Sequence of chain 3.A:
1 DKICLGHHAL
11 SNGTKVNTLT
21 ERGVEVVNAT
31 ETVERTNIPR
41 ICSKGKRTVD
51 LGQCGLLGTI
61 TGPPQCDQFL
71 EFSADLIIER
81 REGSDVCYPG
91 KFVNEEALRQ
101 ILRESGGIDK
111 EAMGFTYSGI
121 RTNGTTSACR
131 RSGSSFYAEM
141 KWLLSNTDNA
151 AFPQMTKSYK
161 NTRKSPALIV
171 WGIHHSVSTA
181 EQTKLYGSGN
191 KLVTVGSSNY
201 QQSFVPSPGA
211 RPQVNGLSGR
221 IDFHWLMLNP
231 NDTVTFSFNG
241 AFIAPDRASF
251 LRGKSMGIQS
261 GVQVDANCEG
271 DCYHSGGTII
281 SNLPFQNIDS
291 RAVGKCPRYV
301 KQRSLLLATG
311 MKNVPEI

Sequence of chain 2.A:
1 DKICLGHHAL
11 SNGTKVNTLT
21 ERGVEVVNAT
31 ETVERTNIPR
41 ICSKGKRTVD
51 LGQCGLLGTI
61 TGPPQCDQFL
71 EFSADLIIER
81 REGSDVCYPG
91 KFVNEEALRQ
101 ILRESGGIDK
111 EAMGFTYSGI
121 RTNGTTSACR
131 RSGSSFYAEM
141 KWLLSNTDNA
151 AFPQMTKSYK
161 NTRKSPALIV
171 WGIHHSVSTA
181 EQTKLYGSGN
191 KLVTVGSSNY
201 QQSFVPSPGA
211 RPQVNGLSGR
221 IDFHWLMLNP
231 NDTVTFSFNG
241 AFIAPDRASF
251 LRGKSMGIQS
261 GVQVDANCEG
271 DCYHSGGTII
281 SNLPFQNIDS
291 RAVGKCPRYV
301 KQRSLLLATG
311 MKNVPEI

Binding-site contacts:
Ligand atom N2 contacts residue ASN82 of chain 3.B at 3.0 Å (h-bond).
Ligand atom O7 contacts residue GLU69 of chain 3.B at 4.2 Å.
Ligand atom C8 contacts residue GLU69 of chain 3.B at 3.8 Å.
Ligand atom O7 contacts residue LYS75 of chain 3.B at 3.8 Å.
Ligand atom C7 contacts residue GLU69 of chain 3.B at 4.3 Å.
Ligand atom O5 contacts residue ASN82 of chain 3.B at 2.3 Å (h-bond).
Ligand atom C5 contacts residue ASN82 of chain 3.B at 3.6 Å.
Ligand atom C7 contacts residue ASN82 of chain 3.B at 3.8 Å.
Ligand atom O7 contacts residue GLU72 of chain 3.B at 4.4 Å.
Ligand atom C3 contacts residue ASN82 of chain 3.B at 3.9 Å.
Ligand atom C7 contacts residue LYS75 of chain 3.B at 4.0 Å.
Ligand atom C3 contacts residue GLU72 of chain 3.B at 4.1 Å.
Ligand atom N2 contacts residue ASN79 of chain 3.B at 4.5 Å.
Ligand atom C4 contacts residue ASN82 of chain 3.B at 4.2 Å.
Ligand atom C8 contacts residue GLU72 of chain 3.B at 3.7 Å.
Ligand atom C8 contacts residue ASN79 of chain 3.B at 3.3 Å.
Ligand atom O3 contacts residue GLU72 of chain 3.B at 3.5 Å (salt-bridge).
Ligand atom C8 contacts residue ARG291 of chain 3.A at 3.9 Å.
Ligand atom C2 contacts residue ASN82 of chain 3.B at 2.5 Å.
Ligand atom C7 contacts residue ASN79 of chain 3.B at 3.5 Å.
Ligand atom O7 contacts residue ASN79 of chain 3.B at 3.3 Å (h-bond).
Ligand atom C8 contacts residue LYS75 of chain 3.B at 3.4 Å.
Ligand atom C8 contacts residue GLY78 of chain 3.B at 4.1 Å.
Ligand atom C7 contacts residue GLU72 of chain 3.B at 3.8 Å.
Ligand atom O6 contacts residue ARG291 of chain 3.A at 4.3 Å.
Ligand atom C1 contacts residue ASN82 of chain 3.B at 1.5 Å.
Ligand atom O7 contacts residue GLU104 of chain 2.A at 4.4 Å.
Ligand atom O7 contacts residue ASN82 of chain 3.B at 4.1 Å.
Ligand atom N2 contacts residue GLU72 of chain 3.B at 3.8 Å.

Sequence of chain 3.B:
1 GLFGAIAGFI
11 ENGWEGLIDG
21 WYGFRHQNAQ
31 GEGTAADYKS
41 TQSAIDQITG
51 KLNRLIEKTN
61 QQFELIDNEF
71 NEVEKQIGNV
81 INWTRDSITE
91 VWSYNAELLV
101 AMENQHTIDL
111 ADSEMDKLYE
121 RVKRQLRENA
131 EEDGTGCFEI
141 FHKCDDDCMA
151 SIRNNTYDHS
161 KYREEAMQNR

This protein binds this small molecule.
Small molecule (SMILES): CC(=O)N[C@H]1[C@H](O[C@H]2[C@H](O)[C@@H](NC(C)=O)CO[C@@H]2CO)O[C@H](CO)[C@@H](O)[C@@H]1O